Binding-site contacts:
Ligand atom C3 contacts residue ASN19 of chain 50.Z at 4.4 Å.
Ligand atom C5 contacts residue ASN19 of chain 50.Z at 3.4 Å.
Ligand atom O7 contacts residue ASN19 of chain 50.Z at 4.5 Å.
Ligand atom O6 contacts residue ASN19 of chain 50.Z at 4.5 Å.
Ligand atom C2 contacts residue ASN19 of chain 50.Z at 3.4 Å.
Ligand atom O5 contacts residue ASN19 of chain 50.Z at 2.2 Å (h-bond).
Ligand atom N2 contacts residue ASN19 of chain 50.Z at 4.0 Å.
Ligand atom C1 contacts residue ASN19 of chain 50.Z at 1.9 Å.
Ligand atom C6 contacts residue ASN19 of chain 50.Z at 4.1 Å.

Sequence of chain 50.Z:
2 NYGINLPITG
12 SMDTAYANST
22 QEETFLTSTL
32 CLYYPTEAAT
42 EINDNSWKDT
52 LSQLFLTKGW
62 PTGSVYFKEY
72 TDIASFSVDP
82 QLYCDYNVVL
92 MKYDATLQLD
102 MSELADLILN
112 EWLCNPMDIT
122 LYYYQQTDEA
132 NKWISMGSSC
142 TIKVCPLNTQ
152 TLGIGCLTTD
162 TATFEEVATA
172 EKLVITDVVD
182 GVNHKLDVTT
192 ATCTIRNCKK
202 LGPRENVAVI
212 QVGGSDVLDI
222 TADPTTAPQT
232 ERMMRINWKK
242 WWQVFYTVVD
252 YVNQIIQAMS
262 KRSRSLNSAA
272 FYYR

This protein binds this small molecule.
Small molecule (SMILES): CC(=O)N[C@H]1[C@H](O[C@H]2[C@H](O)[C@@H](NC(C)=O)CO[C@@H]2CO)O[C@H](CO)[C@@H](O)[C@@H]1O